Sequence of chain 1.D:
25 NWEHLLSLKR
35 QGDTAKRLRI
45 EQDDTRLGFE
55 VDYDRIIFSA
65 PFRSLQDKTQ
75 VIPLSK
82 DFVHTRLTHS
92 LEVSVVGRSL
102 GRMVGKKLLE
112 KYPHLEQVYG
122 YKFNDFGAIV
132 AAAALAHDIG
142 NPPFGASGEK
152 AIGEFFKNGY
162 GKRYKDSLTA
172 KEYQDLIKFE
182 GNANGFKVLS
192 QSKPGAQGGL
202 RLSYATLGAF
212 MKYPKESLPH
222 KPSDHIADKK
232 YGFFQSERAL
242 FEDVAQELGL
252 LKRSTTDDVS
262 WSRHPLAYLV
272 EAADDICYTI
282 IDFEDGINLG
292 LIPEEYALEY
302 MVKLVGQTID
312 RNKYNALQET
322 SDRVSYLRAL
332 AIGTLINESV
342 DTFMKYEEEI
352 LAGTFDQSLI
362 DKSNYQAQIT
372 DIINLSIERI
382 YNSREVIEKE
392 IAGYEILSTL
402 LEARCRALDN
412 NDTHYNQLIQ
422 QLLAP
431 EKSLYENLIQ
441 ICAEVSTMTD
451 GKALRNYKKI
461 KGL

A small-molecule ligand and the protein it binds are described below.
Small molecule (SMILES): Nc1nc2c(ncn2[C@H]2C[C@H](O)[C@@H](CO[P](=O)(O)O[P](=O)(O)OP(=O)(O)O)O2)c(=O)[nH]1

Binding-site contacts:
Ligand atom N3 contacts residue TYR382 of chain 1.D at 4.2 Å.
Ligand atom N9 contacts residue TYR382 of chain 1.D at 4.1 Å.
Ligand atom C3' contacts residue TYR382 of chain 1.D at 3.9 Å (hydrophobic).
Ligand atom O2B contacts residue ASP275 of chain 1.D at 3.7 Å.
Ligand atom C2' contacts residue VAL75 of chain 1.D at 3.8 Å (hydrophobic).
Ligand atom N7 contacts residue TYR382 of chain 1.D at 4.1 Å.
Ligand atom PG contacts residue LYS231 of chain 1.D at 4.1 Å.
Ligand atom C2 contacts residue GLU391 of chain 1.D at 3.8 Å.
Ligand atom N1 contacts residue TYR382 of chain 1.D at 4.1 Å.
Ligand atom C1' contacts residue GLN74 of chain 1.D at 3.7 Å.
Ligand atom N1 contacts residue GLU391 of chain 1.D at 3.5 Å (salt-bridge).
Ligand atom O2B contacts residue TYR279 of chain 1.D at 3.5 Å.
Ligand atom C6 contacts residue TYR382 of chain 1.D at 4.1 Å (hydrophobic).
Ligand atom O3' contacts residue VAL75 of chain 1.D at 3.9 Å.
Ligand atom O3' contacts residue GLN74 of chain 1.D at 3.1 Å (h-bond).
Ligand atom O4' contacts residue GLN74 of chain 1.D at 3.9 Å.
Ligand atom O1A contacts residue ASP275 of chain 1.D at 3.9 Å.
Ligand atom N2 contacts residue VAL75 of chain 1.D at 3.1 Å (h-bond).
Ligand atom O5' contacts residue ARG87 of chain 1.D at 4.1 Å.
Ligand atom O2G contacts residue LYS231 of chain 1.D at 3.3 Å (salt-bridge).
Ligand atom O3G contacts residue TYR214 of chain 1.D at 3.6 Å.
Ligand atom O3' contacts residue ASP283 of chain 1.D at 2.7 Å (salt-bridge).
Ligand atom N2 contacts residue GLU391 of chain 1.D at 3.3 Å (salt-bridge).
Ligand atom N2 contacts residue VAL387 of chain 1.D at 3.7 Å.
Ligand atom C3' contacts residue ASP283 of chain 1.D at 3.6 Å.
Ligand atom O3' contacts residue TYR279 of chain 1.D at 3.5 Å.
Ligand atom C2 contacts residue VAL75 of chain 1.D at 4.1 Å (hydrophobic).
Ligand atom C4' contacts residue GLN74 of chain 1.D at 3.5 Å.
Ligand atom O2G contacts residue TYR214 of chain 1.D at 3.6 Å.
Ligand atom C3' contacts residue TYR279 of chain 1.D at 3.8 Å (hydrophobic).
Ligand atom O1A contacts residue ARG87 of chain 1.D at 4.1 Å.
Ligand atom C5 contacts residue TYR382 of chain 1.D at 4.0 Å (hydrophobic).
Ligand atom O1G contacts residue ASN183 of chain 1.D at 4.0 Å.
Ligand atom O1G contacts residue LYS231 of chain 1.D at 3.6 Å.
Ligand atom O1G contacts residue GLU181 of chain 1.D at 3.9 Å.
Ligand atom C5' contacts residue GLN74 of chain 1.D at 4.1 Å.
Ligand atom C3' contacts residue GLN74 of chain 1.D at 3.9 Å.
Ligand atom O3G contacts residue LYS213 of chain 1.D at 3.5 Å (salt-bridge).
Ligand atom C2' contacts residue ASP283 of chain 1.D at 4.0 Å.
Ligand atom C2' contacts residue TYR382 of chain 1.D at 3.1 Å (hydrophobic).